Binding-site contacts:
Ligand atom C30 contacts residue TYR83 of chain 3.B at 3.5 Å (hydrophobic).
Ligand atom C18 contacts residue THR227 of chain 3.B at 3.5 Å.
Ligand atom O17 contacts residue TYR20 of chain 3.B at 3.1 Å (h-bond).
Ligand atom N33 contacts residue SER41 of chain 3.B at 3.5 Å.
Ligand atom O24 contacts residue GLY40 of chain 3.B at 3.1 Å.
Ligand atom C4 contacts residue GLY228 of chain 3.B at 3.6 Å.
Ligand atom O17 contacts residue THR18 of chain 3.B at 3.6 Å (h-bond).
Ligand atom C20 contacts residue GLY228 of chain 3.B at 3.7 Å.
Ligand atom C38 contacts residue LEU224 of chain 3.B at 3.3 Å (hydrophobic).
Ligand atom C18 contacts residue TYR20 of chain 3.B at 3.2 Å (hydrophobic).
Ligand atom C14 contacts residue THR18 of chain 3.B at 3.1 Å.
Ligand atom N22 contacts residue ASP38 of chain 3.B at 2.7 Å (salt-bridge).
Ligand atom C16 contacts residue ALA229 of chain 3.B at 3.6 Å (hydrophobic).
Ligand atom C16 contacts residue THR18 of chain 3.B at 3.5 Å.
Ligand atom N22 contacts residue ASP226 of chain 3.B at 2.9 Å (salt-bridge).
Ligand atom O17 contacts residue GLN19 of chain 3.B at 3.4 Å.
Ligand atom C6 contacts residue THR85 of chain 3.B at 3.5 Å.
Ligand atom N33 contacts residue GLN135 of chain 3.B at 3.6 Å (h-bond).
Ligand atom C20 contacts residue ASP38 of chain 3.B at 3.5 Å.
Ligand atom O28 contacts residue SER84 of chain 3.B at 3.1 Å (h-bond).
Ligand atom C18 contacts residue TYR162 of chain 3.B at 3.6 Å (hydrophobic).
Ligand atom N27 contacts residue GLY40 of chain 3.B at 2.8 Å (h-bond).
Ligand atom C37 contacts residue ILE305 of chain 3.B at 3.7 Å (hydrophobic).
Ligand atom C10 contacts residue ALA122 of chain 3.B at 3.7 Å (hydrophobic).
Ligand atom C19 contacts residue ASP38 of chain 3.B at 3.6 Å.
Ligand atom C15 contacts residue GLY228 of chain 3.B at 3.3 Å.
Ligand atom O24 contacts residue ASP38 of chain 3.B at 2.5 Å (salt-bridge).
Ligand atom C14 contacts residue SER230 of chain 3.B at 3.3 Å.
Ligand atom N33 contacts residue GLY40 of chain 3.B at 3.5 Å (h-bond).
Ligand atom N22 contacts residue GLY228 of chain 3.B at 2.6 Å (h-bond).
Ligand atom O24 contacts residue SER41 of chain 3.B at 3.5 Å (h-bond).
Ligand atom C23 contacts residue ASP226 of chain 3.B at 3.5 Å.
Ligand atom C34 contacts residue ARG82 of chain 3.B at 3.5 Å.
Ligand atom C25 contacts residue GLY40 of chain 3.B at 3.5 Å.
Ligand atom O39 contacts residue THR85 of chain 3.B at 2.7 Å (h-bond).
Ligand atom O36 contacts residue GLN135 of chain 3.B at 3.4 Å (h-bond).
Ligand atom C38 contacts residue ILE305 of chain 3.B at 3.4 Å (hydrophobic).
Ligand atom C26 contacts residue GLY40 of chain 3.B at 3.5 Å.
Ligand atom C9 contacts residue PHE124 of chain 3.B at 3.6 Å (hydrophobic).
Ligand atom C1 contacts residue THR85 of chain 3.B at 3.5 Å.

Sequence of chain 3.B:
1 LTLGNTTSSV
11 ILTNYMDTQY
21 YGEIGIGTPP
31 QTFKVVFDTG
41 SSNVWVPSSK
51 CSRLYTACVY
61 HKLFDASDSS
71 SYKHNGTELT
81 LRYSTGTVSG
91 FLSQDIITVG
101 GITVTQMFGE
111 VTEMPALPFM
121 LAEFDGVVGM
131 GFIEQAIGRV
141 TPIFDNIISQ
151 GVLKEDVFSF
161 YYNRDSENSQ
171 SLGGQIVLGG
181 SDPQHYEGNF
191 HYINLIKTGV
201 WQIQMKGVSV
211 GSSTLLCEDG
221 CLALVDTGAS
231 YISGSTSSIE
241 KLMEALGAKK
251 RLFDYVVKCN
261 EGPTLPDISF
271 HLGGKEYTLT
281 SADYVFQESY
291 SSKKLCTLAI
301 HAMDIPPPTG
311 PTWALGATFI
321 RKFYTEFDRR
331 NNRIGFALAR

The protein below binds the small molecule below.
Small molecule (SMILES): COCCCOc1ccccc1N1CCN(C[C@H](N)[C@@H](O)C[C@H](C(=O)NCC(C)(C)C(N)=O)C(C)C)CC1=O